Sequence of chain 1.B:
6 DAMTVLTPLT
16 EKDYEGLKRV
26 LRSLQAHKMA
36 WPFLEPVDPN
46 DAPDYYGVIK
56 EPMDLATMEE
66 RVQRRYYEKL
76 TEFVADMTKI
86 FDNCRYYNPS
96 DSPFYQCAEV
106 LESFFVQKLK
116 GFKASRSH

This small molecule binds to this protein.
Small molecule (SMILES): CN1C[C@H](Nc2nc3c(c(=O)n2C)CCC3)C[C@H](c2ccccc2)C1

Binding-site contacts:
Ligand atom C19 contacts residue PRO37 of chain 1.B at 2.9 Å (hydrophobic).
Ligand atom C23 contacts residue TRP36 of chain 1.B at 3.6 Å (hydrophobic).
Ligand atom N8 contacts residue PRO37 of chain 1.B at 2.8 Å (h-bond).
Ligand atom C22 contacts residue TRP36 of chain 1.B at 3.4 Å (hydrophobic).
Ligand atom C16 contacts residue VAL42 of chain 1.B at 3.9 Å (hydrophobic).
Ligand atom C5 contacts residue PRO37 of chain 1.B at 3.7 Å (hydrophobic).
Ligand atom N18 contacts residue VAL42 of chain 1.B at 3.9 Å.
Ligand atom C11 contacts residue VAL42 of chain 1.B at 4.1 Å (hydrophobic).
Ligand atom C13 contacts residue ALA47 of chain 1.B at 3.4 Å (hydrophobic).
Ligand atom C14 contacts residue TYR50 of chain 1.B at 4.1 Å (hydrophobic).
Ligand atom N10 contacts residue VAL42 of chain 1.B at 4.1 Å.
Ligand atom C16 contacts residue ASN93 of chain 1.B at 3.9 Å.
Ligand atom N18 contacts residue PRO37 of chain 1.B at 3.8 Å.
Ligand atom C19 contacts residue PHE99 of chain 1.B at 4.1 Å (hydrophobic).
Ligand atom C19 contacts residue PHE38 of chain 1.B at 3.5 Å (hydrophobic).
Ligand atom C13 contacts residue TYR92 of chain 1.B at 3.5 Å (hydrophobic).
Ligand atom C14 contacts residue ASN93 of chain 1.B at 3.5 Å.
Ligand atom C13 contacts residue TYR50 of chain 1.B at 4.2 Å (hydrophobic).
Ligand atom C6 contacts residue PRO37 of chain 1.B at 3.9 Å (hydrophobic).
Ligand atom C16 contacts residue PHE99 of chain 1.B at 4.0 Å (hydrophobic).
Ligand atom O17 contacts residue ASN93 of chain 1.B at 3.0 Å (h-bond).
Ligand atom O17 contacts residue CYS89 of chain 1.B at 3.7 Å.
Ligand atom C12 contacts residue ALA47 of chain 1.B at 4.0 Å (hydrophobic).
Ligand atom C15 contacts residue ASN93 of chain 1.B at 4.1 Å.
Ligand atom N10 contacts residue PHE99 of chain 1.B at 4.0 Å.
Ligand atom C7 contacts residue VAL42 of chain 1.B at 4.1 Å (hydrophobic).
Ligand atom C1 contacts residue PRO41 of chain 1.B at 3.4 Å (hydrophobic).
Ligand atom C24 contacts residue TRP36 of chain 1.B at 3.9 Å (hydrophobic).
Ligand atom C7 contacts residue PRO41 of chain 1.B at 4.2 Å (hydrophobic).
Ligand atom N2 contacts residue ASP46 of chain 1.B at 4.2 Å.
Ligand atom C12 contacts residue ASP46 of chain 1.B at 4.1 Å.
Ligand atom C25 contacts residue TRP36 of chain 1.B at 4.2 Å (hydrophobic).
Ligand atom N18 contacts residue PHE99 of chain 1.B at 3.7 Å.
Ligand atom C9 contacts residue VAL42 of chain 1.B at 4.0 Å (hydrophobic).
Ligand atom C15 contacts residue VAL42 of chain 1.B at 4.0 Å (hydrophobic).
Ligand atom C14 contacts residue TYR92 of chain 1.B at 3.4 Å (hydrophobic).
Ligand atom C21 contacts residue TRP36 of chain 1.B at 3.3 Å (hydrophobic).
Ligand atom C9 contacts residue PHE99 of chain 1.B at 3.9 Å (hydrophobic).
Ligand atom C21 contacts residue PRO37 of chain 1.B at 4.2 Å (hydrophobic).
Ligand atom C9 contacts residue PRO37 of chain 1.B at 3.7 Å (hydrophobic).